Binding-site contacts:
Ligand atom C30 contacts residue GLN48 of chain 1.A at 3.2 Å.
Ligand atom O39 contacts residue ASP30 of chain 1.B at 3.1 Å (salt-bridge).
Ligand atom O18 contacts residue ASP25 of chain 1.A at 2.8 Å (salt-bridge).
Ligand atom C32 contacts residue ASP25 of chain 1.B at 3.3 Å.
Ligand atom C4 contacts residue ILE32 of chain 1.B at 3.7 Å (hydrophobic).
Ligand atom O18 contacts residue GLY27 of chain 1.A at 3.3 Å.
Ligand atom O28 contacts residue ASP29 of chain 1.A at 2.9 Å (salt-bridge).
Ligand atom C42 contacts residue ASP29 of chain 1.A at 3.5 Å.
Ligand atom O26 contacts residue ASP29 of chain 1.A at 3.5 Å (salt-bridge).
Ligand atom C43 contacts residue GLN48 of chain 1.A at 3.4 Å.
Ligand atom C6 contacts residue GLN48 of chain 1.B at 3.3 Å.
Ligand atom C36 contacts residue PRO81 of chain 1.B at 3.5 Å (hydrophobic).
Ligand atom O41 contacts residue ASP29 of chain 1.A at 3.4 Å (salt-bridge).
Ligand atom C3 contacts residue ILE32 of chain 1.B at 3.7 Å (hydrophobic).
Ligand atom N20 contacts residue GLY27 of chain 1.A at 3.3 Å (h-bond).
Ligand atom C25 contacts residue ILE32 of chain 1.A at 3.6 Å (hydrophobic).
Ligand atom O10 contacts residue GLY49 of chain 1.B at 3.2 Å.
Ligand atom C17 contacts residue ASP25 of chain 1.B at 3.3 Å.
Ligand atom C36 contacts residue GLY49 of chain 1.A at 3.7 Å.
Ligand atom C3 contacts residue ASP30 of chain 1.B at 3.7 Å.
Ligand atom O18 contacts residue ASP25 of chain 1.B at 2.7 Å (salt-bridge).
Ligand atom C31 contacts residue GLN48 of chain 1.A at 3.0 Å.
Ligand atom C24 contacts residue GLN48 of chain 1.A at 3.4 Å.
Ligand atom C40 contacts residue ASP29 of chain 1.B at 3.7 Å.
Ligand atom C32 contacts residue GLY27 of chain 1.A at 3.7 Å.
Ligand atom C15 contacts residue VAL82 of chain 1.A at 3.3 Å (hydrophobic).
Ligand atom C17 contacts residue ASP25 of chain 1.A at 3.5 Å.
Ligand atom C4 contacts residue ALA28 of chain 1.B at 3.3 Å (hydrophobic).
Ligand atom O39 contacts residue ASP29 of chain 1.B at 3.5 Å (salt-bridge).
Ligand atom C12 contacts residue GLY27 of chain 1.B at 3.3 Å.
Ligand atom O10 contacts residue ILE50 of chain 1.A at 3.3 Å.
Ligand atom C40 contacts residue ASP30 of chain 1.B at 2.8 Å.
Ligand atom C15 contacts residue GLY27 of chain 1.B at 3.7 Å.
Ligand atom C16 contacts residue ASP25 of chain 1.B at 3.2 Å.
Ligand atom O41 contacts residue ARG8 of chain 1.B at 3.7 Å.
Ligand atom O22 contacts residue ILE50 of chain 1.B at 3.6 Å.
Ligand atom C35 contacts residue PRO81 of chain 1.B at 3.5 Å (hydrophobic).
Ligand atom C33 contacts residue GLY27 of chain 1.A at 3.6 Å.
Ligand atom C3 contacts residue ALA28 of chain 1.B at 3.3 Å (hydrophobic).
Ligand atom O26 contacts residue ASP30 of chain 1.A at 3.3 Å (salt-bridge).

Sequence of chain 1.B:
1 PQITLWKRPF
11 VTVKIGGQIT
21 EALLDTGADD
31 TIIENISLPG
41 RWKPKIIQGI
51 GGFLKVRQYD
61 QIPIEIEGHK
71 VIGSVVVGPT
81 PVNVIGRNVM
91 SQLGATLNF

A small-molecule ligand and the protein it binds are described below.
Small molecule (SMILES): COc1ccc(S(=O)(=O)N(CC(C)C)C[C@@H](O)[C@H](Cc2ccccc2)NC(=O)O[C@H]2CO[C@H]3O[C@@H]4OCC[C@@H]4[C@H]32)cc1

Sequence of chain 1.A:
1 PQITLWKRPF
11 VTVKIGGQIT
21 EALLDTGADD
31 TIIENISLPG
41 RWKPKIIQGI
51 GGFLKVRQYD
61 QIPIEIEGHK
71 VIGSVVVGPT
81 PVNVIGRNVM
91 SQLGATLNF